A protein and the small-molecule ligand that binds it are described below.
Small molecule (SMILES): C/C=C(C)/C=C/C=C[C@H](OC)[C@@H](C)[C@@H](OC)[C@@H](C)CCc1oc2c(O)c(OC)cc(OC)c2c(=O)c1C

Binding-site contacts:
Ligand atom C25 contacts residue LEU137 of chain 1.G at 3.7 Å (hydrophobic).
Ligand atom C7M contacts residue VAL293 of chain 1.G at 3.5 Å (hydrophobic).
Ligand atom C23 contacts residue ILE340 of chain 1.G at 3.7 Å (hydrophobic).
Ligand atom C20 contacts residue MET145 of chain 1.G at 3.6 Å (hydrophobic).
Ligand atom O4 contacts residue VAL161 of chain 1.G at 3.0 Å.
Ligand atom C21 contacts residue PHE194 of chain 1.G at 3.6 Å (hydrophobic).
Ligand atom C4 contacts residue TYR302 of chain 1.G at 3.5 Å (hydrophobic).
Ligand atom O7 contacts residue GLU295 of chain 1.G at 3.5 Å (salt-bridge).
Ligand atom C19 contacts residue PHE144 of chain 1.G at 3.7 Å (hydrophobic).
Ligand atom C21 contacts residue MET145 of chain 1.G at 3.7 Å (hydrophobic).
Ligand atom C5M contacts residue TYR302 of chain 1.G at 3.4 Å (hydrophobic).
Ligand atom O4 contacts residue HIS152 of chain 1.L at 2.9 Å (h-bond).
Ligand atom C17 contacts residue PHE144 of chain 1.G at 3.7 Å (hydrophobic).
Ligand atom O5 contacts residue VAL161 of chain 1.G at 3.3 Å.
Ligand atom O1 contacts residue ILE162 of chain 1.G at 3.6 Å.
Ligand atom C21 contacts residue LEU197 of chain 1.G at 3.5 Å (hydrophobic).
Ligand atom O12 contacts residue MET336 of chain 1.G at 3.5 Å.
Ligand atom C8 contacts residue PRO294 of chain 1.G at 3.6 Å (hydrophobic).
Ligand atom C5 contacts residue VAL161 of chain 1.G at 3.8 Å (hydrophobic).
Ligand atom C7M contacts residue MET154 of chain 1.G at 3.8 Å (hydrophobic).
Ligand atom O8 contacts residue PHE298 of chain 1.G at 3.4 Å.
Ligand atom O14 contacts residue ALA141 of chain 1.G at 3.8 Å.
Ligand atom C23 contacts residue MET140 of chain 1.G at 3.5 Å (hydrophobic).
Ligand atom O8 contacts residue PRO294 of chain 1.G at 3.7 Å.
Ligand atom C8A contacts residue PRO294 of chain 1.G at 3.8 Å (hydrophobic).
Ligand atom C23 contacts residue PHE337 of chain 1.G at 3.8 Å (hydrophobic).
Ligand atom O14 contacts residue MET140 of chain 1.G at 3.7 Å.
Ligand atom O8 contacts residue ILE162 of chain 1.G at 3.8 Å.
Ligand atom C15 contacts residue ILE162 of chain 1.G at 3.7 Å (hydrophobic).
Ligand atom C4 contacts residue VAL161 of chain 1.G at 3.6 Å (hydrophobic).
Ligand atom O7 contacts residue GLY158 of chain 1.G at 3.5 Å.
Ligand atom C7 contacts residue GLY158 of chain 1.G at 3.6 Å.
Ligand atom C5M contacts residue CYS151 of chain 1.L at 3.8 Å (hydrophobic).
Ligand atom O4 contacts residue TYR302 of chain 1.G at 3.4 Å.
Ligand atom C18 contacts residue PHE144 of chain 1.G at 3.5 Å (hydrophobic).
Ligand atom C6 contacts residue GLY158 of chain 1.G at 3.8 Å.
Ligand atom C3 contacts residue TYR302 of chain 1.G at 3.8 Å (hydrophobic).
Ligand atom O8 contacts residue GLU295 of chain 1.G at 2.7 Å (salt-bridge).
Ligand atom C24 contacts residue PHE144 of chain 1.G at 3.7 Å (hydrophobic).
Ligand atom C8 contacts residue GLU295 of chain 1.G at 3.8 Å.

Sequence of chain 1.L:
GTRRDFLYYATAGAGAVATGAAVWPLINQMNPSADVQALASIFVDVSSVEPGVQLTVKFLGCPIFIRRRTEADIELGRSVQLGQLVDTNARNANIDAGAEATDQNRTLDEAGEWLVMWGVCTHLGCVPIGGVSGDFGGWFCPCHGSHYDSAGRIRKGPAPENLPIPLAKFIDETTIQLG

Sequence of chain 1.G:
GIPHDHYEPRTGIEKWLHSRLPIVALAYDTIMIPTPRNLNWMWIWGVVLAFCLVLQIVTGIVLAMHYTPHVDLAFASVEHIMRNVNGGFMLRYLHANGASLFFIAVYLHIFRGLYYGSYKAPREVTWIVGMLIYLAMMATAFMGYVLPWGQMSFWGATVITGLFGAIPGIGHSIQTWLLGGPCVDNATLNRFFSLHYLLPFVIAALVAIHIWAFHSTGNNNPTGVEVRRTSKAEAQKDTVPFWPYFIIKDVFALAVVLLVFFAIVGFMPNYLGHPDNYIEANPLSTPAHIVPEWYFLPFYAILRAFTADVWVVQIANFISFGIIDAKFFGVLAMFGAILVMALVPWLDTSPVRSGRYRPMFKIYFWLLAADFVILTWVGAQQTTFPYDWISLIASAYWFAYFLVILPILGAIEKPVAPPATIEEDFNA